A protein and the small-molecule ligand that binds it are described below.
Small molecule (SMILES): O=C(CCCN1CC=C(n2c(=O)[nH]c3ccccc32)CC1)c1ccc(F)cc1

Sequence of chain 4.A:
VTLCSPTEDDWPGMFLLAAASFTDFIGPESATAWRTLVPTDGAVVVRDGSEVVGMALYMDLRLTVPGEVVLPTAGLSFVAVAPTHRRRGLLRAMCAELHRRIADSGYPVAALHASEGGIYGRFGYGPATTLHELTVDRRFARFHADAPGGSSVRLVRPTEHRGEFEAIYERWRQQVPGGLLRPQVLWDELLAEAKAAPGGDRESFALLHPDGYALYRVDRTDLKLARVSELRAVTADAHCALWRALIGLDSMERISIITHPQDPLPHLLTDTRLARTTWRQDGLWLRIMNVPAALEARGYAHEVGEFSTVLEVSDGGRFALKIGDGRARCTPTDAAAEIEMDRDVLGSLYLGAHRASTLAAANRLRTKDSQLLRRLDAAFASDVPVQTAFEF

Binding-site contacts:
Ligand atom C24 contacts residue GLU421 of chain 4.A at 3.8 Å.
Ligand atom C02 contacts residue ARG57 of chain 4.A at 3.8 Å.
Ligand atom C25 contacts residue GLU421 of chain 4.A at 3.9 Å.
Ligand atom C09 contacts residue PHE422 of chain 4.A at 3.6 Å (hydrophobic).
Ligand atom C16 contacts residue ILE48 of chain 4.A at 3.8 Å (hydrophobic).
Ligand atom C08 contacts residue TRP56 of chain 4.A at 3.9 Å (hydrophobic).
Ligand atom C09 contacts residue GOL1 of chain 4.J at 3.3 Å.
Ligand atom C03 contacts residue TRP56 of chain 4.A at 3.7 Å (hydrophobic).
Ligand atom C16 contacts residue ASP46 of chain 4.A at 3.7 Å.
Ligand atom O26 contacts residue PHE104 of chain 4.A at 3.6 Å.
Ligand atom C17 contacts residue GLU223 of chain 4.A at 3.9 Å.
Ligand atom C05 contacts residue TRP56 of chain 4.A at 3.9 Å (hydrophobic).
Ligand atom C27 contacts residue PHE104 of chain 4.A at 3.4 Å (hydrophobic).
Ligand atom C03 contacts residue LEU83 of chain 4.A at 3.8 Å (hydrophobic).
Ligand atom C04 contacts residue SER103 of chain 4.A at 3.7 Å.
Ligand atom C07 contacts residue SER103 of chain 4.A at 3.3 Å.
Ligand atom C17 contacts residue ASP46 of chain 4.A at 3.5 Å.
Ligand atom F01 contacts residue LEU83 of chain 4.A at 3.7 Å.
Ligand atom F01 contacts residue TRP56 of chain 4.A at 3.8 Å.
Ligand atom C07 contacts residue PHE422 of chain 4.A at 3.5 Å (hydrophobic).
Ligand atom C12 contacts residue ILE48 of chain 4.A at 3.9 Å (hydrophobic).
Ligand atom C02 contacts residue TRP56 of chain 4.A at 3.8 Å (hydrophobic).
Ligand atom C04 contacts residue TRP56 of chain 4.A at 3.7 Å (hydrophobic).
Ligand atom O26 contacts residue GOL1 of chain 4.J at 3.9 Å.
Ligand atom O26 contacts residue ILE48 of chain 4.A at 3.6 Å.
Ligand atom C11 contacts residue TRP56 of chain 4.A at 3.8 Å (hydrophobic).
Ligand atom C08 contacts residue GOL1 of chain 4.J at 4.0 Å.
Ligand atom F01 contacts residue ARG57 of chain 4.A at 3.3 Å.
Ligand atom C27 contacts residue ALA53 of chain 4.A at 3.8 Å (hydrophobic).
Ligand atom N10 contacts residue GOL1 of chain 4.J at 3.6 Å.
Ligand atom C02 contacts residue ALA53 of chain 4.A at 3.8 Å (hydrophobic).
Ligand atom C06 contacts residue PHE104 of chain 4.A at 3.8 Å (hydrophobic).
Ligand atom F01 contacts residue ALA53 of chain 4.A at 3.9 Å.
Ligand atom C08 contacts residue PHE422 of chain 4.A at 4.0 Å (hydrophobic).
Ligand atom C16 contacts residue GLU223 of chain 4.A at 3.7 Å.
Ligand atom F01 contacts residue VAL60 of chain 4.A at 3.4 Å.
Ligand atom C05 contacts residue PHE104 of chain 4.A at 3.6 Å (hydrophobic).
Ligand atom C28 contacts residue ALA53 of chain 4.A at 3.3 Å (hydrophobic).
Ligand atom C03 contacts residue MET85 of chain 4.A at 4.0 Å (hydrophobic).
Ligand atom C15 contacts residue GLU223 of chain 4.A at 3.9 Å.